Sequence of chain 1.A:
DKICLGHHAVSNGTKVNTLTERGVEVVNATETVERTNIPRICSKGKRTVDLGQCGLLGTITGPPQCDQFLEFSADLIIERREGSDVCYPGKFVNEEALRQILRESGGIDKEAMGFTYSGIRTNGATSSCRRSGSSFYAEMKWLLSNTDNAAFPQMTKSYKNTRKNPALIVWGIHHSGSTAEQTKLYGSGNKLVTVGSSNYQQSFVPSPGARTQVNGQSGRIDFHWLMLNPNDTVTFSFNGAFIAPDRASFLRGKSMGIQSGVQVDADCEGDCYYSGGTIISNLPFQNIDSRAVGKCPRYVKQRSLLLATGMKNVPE

Binding-site contacts:
Ligand atom C1 contacts residue THR126 of chain 1.A at 3.2 Å.
Ligand atom C11 contacts residue TRP142 of chain 1.A at 4.1 Å (hydrophobic).
Ligand atom C1 contacts residue SER127 of chain 1.A at 3.8 Å.
Ligand atom O8 contacts residue TYR88 of chain 1.A at 4.1 Å.
Ligand atom O7 contacts residue LEU185 of chain 1.A at 4.0 Å.
Ligand atom C6 contacts residue ALA125 of chain 1.A at 4.2 Å (hydrophobic).
Ligand atom O4 contacts residue ALA125 of chain 1.A at 4.2 Å.
Ligand atom O1A contacts residue SER127 of chain 1.A at 4.1 Å.
Ligand atom C4 contacts residue ALA125 of chain 1.A at 3.8 Å (hydrophobic).
Ligand atom C11 contacts residue ALA125 of chain 1.A at 3.5 Å (hydrophobic).
Ligand atom O1B contacts residue THR126 of chain 1.A at 3.1 Å (h-bond).
Ligand atom O1B contacts residue SER127 of chain 1.A at 2.7 Å (h-bond).
Ligand atom C7 contacts residue TRP142 of chain 1.A at 4.3 Å (hydrophobic).
Ligand atom O1A contacts residue THR126 of chain 1.A at 2.7 Å (h-bond).
Ligand atom C9 contacts residue GLU181 of chain 1.A at 3.2 Å.
Ligand atom C11 contacts residue LEU144 of chain 1.A at 3.7 Å (hydrophobic).
Ligand atom O9 contacts residue TYR88 of chain 1.A at 2.9 Å (h-bond).
Ligand atom C1 contacts residue GLN217 of chain 1.A at 3.7 Å.
Ligand atom C10 contacts residue ALA125 of chain 1.A at 3.5 Å (hydrophobic).
Ligand atom C9 contacts residue TYR88 of chain 1.A at 3.6 Å (hydrophobic).
Ligand atom N5 contacts residue TRP142 of chain 1.A at 4.5 Å.
Ligand atom O9 contacts residue GLN217 of chain 1.A at 3.3 Å (h-bond).
Ligand atom C9 contacts residue HIS174 of chain 1.A at 3.5 Å.
Ligand atom O9 contacts residue GLU181 of chain 1.A at 2.8 Å (salt-bridge).
Ligand atom O6 contacts residue GLN217 of chain 1.A at 3.8 Å.
Ligand atom N5 contacts residue ALA125 of chain 1.A at 2.7 Å (h-bond).
Ligand atom O9 contacts residue HIS174 of chain 1.A at 3.5 Å (h-bond).
Ligand atom O1A contacts residue GLN217 of chain 1.A at 2.8 Å (h-bond).
Ligand atom C5 contacts residue ALA125 of chain 1.A at 3.7 Å (hydrophobic).
Ligand atom O10 contacts residue LEU144 of chain 1.A at 4.5 Å.
Ligand atom C8 contacts residue GLN217 of chain 1.A at 4.0 Å.
Ligand atom O8 contacts residue GLN217 of chain 1.A at 2.7 Å (h-bond).
Ligand atom C8 contacts residue GLU181 of chain 1.A at 4.1 Å.
Ligand atom O10 contacts residue LEU185 of chain 1.A at 3.7 Å.
Ligand atom C9 contacts residue GLN217 of chain 1.A at 4.2 Å.
Ligand atom C9 contacts residue TRP142 of chain 1.A at 4.4 Å (hydrophobic).
Ligand atom O2 contacts residue GLN217 of chain 1.A at 4.0 Å.
Ligand atom C2 contacts residue GLN217 of chain 1.A at 4.1 Å.
Ligand atom C4 contacts residue THR126 of chain 1.A at 4.2 Å.
Ligand atom C11 contacts residue GLY124 of chain 1.A at 3.6 Å.

This protein binds this small molecule.
Small molecule (SMILES): CC(=O)N[C@H]1[C@H]([C@H](O)[C@H](O)CO)O[C@@](O)(C(=O)O)C[C@@H]1O